Sequence of chain 1.B:
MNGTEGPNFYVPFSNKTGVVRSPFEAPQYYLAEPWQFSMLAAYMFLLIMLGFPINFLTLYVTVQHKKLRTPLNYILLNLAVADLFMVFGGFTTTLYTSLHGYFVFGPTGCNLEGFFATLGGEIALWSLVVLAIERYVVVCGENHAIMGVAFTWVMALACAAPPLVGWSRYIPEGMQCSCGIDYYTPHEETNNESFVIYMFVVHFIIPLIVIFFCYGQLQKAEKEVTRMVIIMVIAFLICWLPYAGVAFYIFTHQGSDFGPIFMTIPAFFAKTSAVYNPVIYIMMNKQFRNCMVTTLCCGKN

This small molecule binds to this protein.
Small molecule (SMILES): CC1=C(/C=C/C(C)=C/C=C/C(C)=C/C=O)C(C)(C)CCC1

Binding-site contacts:
Ligand atom C5 contacts residue GLU123 of chain 1.B at 3.7 Å.
Ligand atom C14 contacts residue GLU114 of chain 1.B at 3.3 Å.
Ligand atom C18 contacts residue TRP266 of chain 1.B at 3.7 Å (hydrophobic).
Ligand atom C12 contacts residue ALA118 of chain 1.B at 3.6 Å (hydrophobic).
Ligand atom C20 contacts residue ALA293 of chain 1.B at 3.6 Å (hydrophobic).
Ligand atom C5 contacts residue TRP266 of chain 1.B at 3.7 Å (hydrophobic).
Ligand atom C13 contacts residue LYS297 of chain 1.B at 3.6 Å.
Ligand atom C11 contacts residue CYS188 of chain 1.B at 3.7 Å (hydrophobic).
Ligand atom C10 contacts residue TYR269 of chain 1.B at 3.7 Å (hydrophobic).
Ligand atom C13 contacts residue ALA118 of chain 1.B at 3.7 Å (hydrophobic).
Ligand atom C3 contacts residue PHE213 of chain 1.B at 3.6 Å (hydrophobic).
Ligand atom C15 contacts residue GLU114 of chain 1.B at 3.6 Å.
Ligand atom C4 contacts residue TRP266 of chain 1.B at 3.5 Å (hydrophobic).
Ligand atom C18 contacts residue GLU123 of chain 1.B at 3.8 Å.
Ligand atom C13 contacts residue CYS188 of chain 1.B at 3.8 Å (hydrophobic).
Ligand atom C19 contacts residue ILE190 of chain 1.B at 4.0 Å (hydrophobic).
Ligand atom C8 contacts residue TYR269 of chain 1.B at 3.6 Å (hydrophobic).
Ligand atom C15 contacts residue ALA118 of chain 1.B at 3.9 Å (hydrophobic).
Ligand atom C15 contacts residue LYS297 of chain 1.B at 1.4 Å.
Ligand atom C14 contacts residue CYS188 of chain 1.B at 3.9 Å (hydrophobic).
Ligand atom C19 contacts residue THR119 of chain 1.B at 3.3 Å.
Ligand atom C4 contacts residue PHE262 of chain 1.B at 3.7 Å (hydrophobic).
Ligand atom C11 contacts residue GLY115 of chain 1.B at 4.0 Å.
Ligand atom C14 contacts residue LYS297 of chain 1.B at 2.5 Å.
Ligand atom C10 contacts residue TRP266 of chain 1.B at 4.0 Å (hydrophobic).
Ligand atom C11 contacts residue ALA118 of chain 1.B at 4.0 Å (hydrophobic).
Ligand atom C16 contacts residue HIS212 of chain 1.B at 3.6 Å.
Ligand atom C9 contacts residue TYR269 of chain 1.B at 3.8 Å (hydrophobic).
Ligand atom C14 contacts residue ALA118 of chain 1.B at 3.6 Å (hydrophobic).
Ligand atom C12 contacts residue CYS188 of chain 1.B at 3.0 Å (hydrophobic).
Ligand atom C2 contacts residue PHE213 of chain 1.B at 3.5 Å (hydrophobic).
Ligand atom C11 contacts residue THR119 of chain 1.B at 3.3 Å.
Ligand atom C16 contacts residue MET208 of chain 1.B at 3.6 Å (hydrophobic).
Ligand atom C8 contacts residue TRP266 of chain 1.B at 3.7 Å (hydrophobic).
Ligand atom C9 contacts residue THR119 of chain 1.B at 3.7 Å.
Ligand atom C16 contacts residue GLU123 of chain 1.B at 3.3 Å.
Ligand atom C6 contacts residue GLU123 of chain 1.B at 3.7 Å.
Ligand atom C10 contacts residue THR119 of chain 1.B at 3.7 Å.
Ligand atom C20 contacts residue LYS297 of chain 1.B at 3.9 Å.
Ligand atom C18 contacts residue GLY122 of chain 1.B at 3.5 Å.